This small molecule binds to this protein.
Small molecule (SMILES): C[C@H]1CN(c2cncc3ccccc23)C(=O)[C@@]12CN(S(=O)(=O)CC1(C#N)CC1)Cc1ccc(Cl)cc12

Sequence of chain 1.A:
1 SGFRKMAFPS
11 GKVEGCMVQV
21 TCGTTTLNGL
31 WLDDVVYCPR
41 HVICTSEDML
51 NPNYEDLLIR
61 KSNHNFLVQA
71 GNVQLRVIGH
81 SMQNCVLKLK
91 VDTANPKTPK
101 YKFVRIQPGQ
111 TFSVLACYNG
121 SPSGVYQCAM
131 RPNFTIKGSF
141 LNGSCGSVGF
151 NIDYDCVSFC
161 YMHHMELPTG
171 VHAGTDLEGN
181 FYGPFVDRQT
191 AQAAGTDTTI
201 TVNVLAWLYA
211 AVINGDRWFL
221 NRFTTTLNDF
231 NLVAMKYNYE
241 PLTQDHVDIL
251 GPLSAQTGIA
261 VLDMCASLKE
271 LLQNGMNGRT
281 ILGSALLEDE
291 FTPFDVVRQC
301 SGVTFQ

Sequence of chain 1.B:
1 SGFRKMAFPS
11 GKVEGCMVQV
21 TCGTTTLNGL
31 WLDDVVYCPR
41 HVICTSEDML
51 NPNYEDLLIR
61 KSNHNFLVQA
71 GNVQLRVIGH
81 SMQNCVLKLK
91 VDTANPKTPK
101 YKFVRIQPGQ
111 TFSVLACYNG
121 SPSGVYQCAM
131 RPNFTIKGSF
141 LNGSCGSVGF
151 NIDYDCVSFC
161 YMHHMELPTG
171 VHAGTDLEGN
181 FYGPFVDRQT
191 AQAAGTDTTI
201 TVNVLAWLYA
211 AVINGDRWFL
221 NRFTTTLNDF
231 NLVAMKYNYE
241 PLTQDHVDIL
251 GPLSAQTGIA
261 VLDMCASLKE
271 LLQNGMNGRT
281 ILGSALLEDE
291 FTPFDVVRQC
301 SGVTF

Binding-site contacts:
Ligand atom C20 contacts residue HIS163 of chain 1.A at 3.8 Å.
Ligand atom N3 contacts residue HIS163 of chain 1.A at 2.8 Å (h-bond).
Ligand atom C22 contacts residue GLU166 of chain 1.A at 3.5 Å.
Ligand atom C19 contacts residue GLU166 of chain 1.A at 3.6 Å.
Ligand atom C21 contacts residue GLU166 of chain 1.A at 3.7 Å.
Ligand atom N2 contacts residue LEU167 of chain 1.A at 3.6 Å.
Ligand atom C13 contacts residue GLU166 of chain 1.A at 3.4 Å.
Ligand atom N2 contacts residue PRO168 of chain 1.A at 3.5 Å (h-bond).
Ligand atom CL contacts residue HIS41 of chain 1.A at 3.5 Å.
Ligand atom C contacts residue HIS41 of chain 1.A at 3.7 Å.
Ligand atom C22 contacts residue ASN142 of chain 1.A at 3.6 Å.
Ligand atom C14 contacts residue GLU166 of chain 1.A at 3.6 Å.
Ligand atom CL contacts residue HIS164 of chain 1.A at 3.7 Å.
Ligand atom C11 contacts residue HIS164 of chain 1.A at 3.3 Å.
Ligand atom C10 contacts residue MET165 of chain 1.A at 3.4 Å (hydrophobic).
Ligand atom C8 contacts residue MET49 of chain 1.A at 3.8 Å (hydrophobic).
Ligand atom C22 contacts residue PHE140 of chain 1.A at 3.6 Å (hydrophobic).
Ligand atom C11 contacts residue MET49 of chain 1.A at 3.8 Å (hydrophobic).
Ligand atom C20 contacts residue PHE140 of chain 1.A at 3.5 Å (hydrophobic).
Ligand atom O contacts residue GLU166 of chain 1.A at 2.9 Å (salt-bridge).
Ligand atom CL contacts residue MET165 of chain 1.A at 3.8 Å.
Ligand atom C20 contacts residue GLU166 of chain 1.A at 3.7 Å.
Ligand atom C19 contacts residue HIS163 of chain 1.A at 3.5 Å.
Ligand atom C9 contacts residue MET49 of chain 1.A at 3.5 Å (hydrophobic).
Ligand atom C20 contacts residue LEU141 of chain 1.A at 3.7 Å (hydrophobic).
Ligand atom C9 contacts residue MET165 of chain 1.A at 3.7 Å (hydrophobic).
Ligand atom O contacts residue MET165 of chain 1.A at 3.2 Å.
Ligand atom C2 contacts residue CYS145 of chain 1.A at 3.7 Å (hydrophobic).
Ligand atom C contacts residue DMS1 of chain 1.J at 3.5 Å.
Ligand atom N2 contacts residue GLU166 of chain 1.A at 3.4 Å (salt-bridge).
Ligand atom CL contacts residue ASP187 of chain 1.A at 3.4 Å.
Ligand atom C19 contacts residue MET165 of chain 1.A at 3.7 Å (hydrophobic).
Ligand atom C22 contacts residue LEU141 of chain 1.A at 3.6 Å (hydrophobic).
Ligand atom C6 contacts residue GLN189 of chain 1.A at 3.7 Å.
Ligand atom C15 contacts residue GLU166 of chain 1.A at 3.5 Å.
Ligand atom C19 contacts residue CYS145 of chain 1.A at 3.7 Å (hydrophobic).
Ligand atom C17 contacts residue GLU166 of chain 1.A at 3.3 Å.
Ligand atom C10 contacts residue MET49 of chain 1.A at 3.5 Å (hydrophobic).
Ligand atom C11 contacts residue MET165 of chain 1.A at 3.4 Å (hydrophobic).
Ligand atom C21 contacts residue LEU141 of chain 1.A at 3.8 Å (hydrophobic).